Sequence of chain 1.A:
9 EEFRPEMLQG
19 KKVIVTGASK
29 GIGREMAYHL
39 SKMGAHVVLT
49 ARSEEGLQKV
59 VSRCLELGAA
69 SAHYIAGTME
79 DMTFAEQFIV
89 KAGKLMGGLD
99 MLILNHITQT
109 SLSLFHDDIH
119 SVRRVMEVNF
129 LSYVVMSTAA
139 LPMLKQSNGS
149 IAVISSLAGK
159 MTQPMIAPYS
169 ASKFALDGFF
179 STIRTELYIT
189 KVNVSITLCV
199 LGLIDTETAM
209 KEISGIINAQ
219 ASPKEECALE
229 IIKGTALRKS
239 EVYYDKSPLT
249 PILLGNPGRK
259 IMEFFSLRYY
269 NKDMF

Binding-site contacts:
Ligand atom N19 contacts residue TYR167 of chain 1.A at 3.8 Å.
Ligand atom C14 contacts residue LEU110 of chain 1.A at 3.5 Å (hydrophobic).
Ligand atom C11 contacts residue ILE164 of chain 1.A at 3.4 Å (hydrophobic).
Ligand atom C23 contacts residue SER154 of chain 1.A at 3.3 Å.
Ligand atom N6 contacts residue LEU201 of chain 1.A at 3.6 Å.
Ligand atom O21 contacts residue ALA156 of chain 1.A at 3.8 Å.
Ligand atom C23 contacts residue ALA156 of chain 1.A at 3.3 Å (hydrophobic).
Ligand atom O21 contacts residue LEU155 of chain 1.A at 3.7 Å.
Ligand atom N19 contacts residue NAP1 of chain 1.C at 3.2 Å.
Ligand atom C12 contacts residue ILE164 of chain 1.A at 3.5 Å (hydrophobic).
Ligand atom C13 contacts residue GLU210 of chain 1.A at 3.8 Å.
Ligand atom O21 contacts residue GLN161 of chain 1.A at 2.7 Å (h-bond).
Ligand atom CL1 contacts residue SER109 of chain 1.A at 3.4 Å.
Ligand atom C11 contacts residue TYR167 of chain 1.A at 3.6 Å (hydrophobic).
Ligand atom C22 contacts residue LEU201 of chain 1.A at 3.7 Å (hydrophobic).
Ligand atom C15 contacts residue GLN161 of chain 1.A at 3.8 Å.
Ligand atom C13 contacts residue THR108 of chain 1.A at 3.3 Å.
Ligand atom C4 contacts residue ILE215 of chain 1.A at 3.8 Å (hydrophobic).
Ligand atom C5 contacts residue LEU201 of chain 1.A at 3.7 Å (hydrophobic).
Ligand atom C14 contacts residue GLU210 of chain 1.A at 3.8 Å.
Ligand atom CL1 contacts residue LEU110 of chain 1.A at 3.9 Å.
Ligand atom C16 contacts residue ALA207 of chain 1.A at 3.5 Å (hydrophobic).
Ligand atom C12 contacts residue THR108 of chain 1.A at 3.7 Å.
Ligand atom CL1 contacts residue ILE164 of chain 1.A at 3.5 Å.
Ligand atom C17 contacts residue ILE211 of chain 1.A at 3.7 Å (hydrophobic).
Ligand atom C7 contacts residue LEU201 of chain 1.A at 3.9 Å (hydrophobic).
Ligand atom O21 contacts residue HJG1 of chain 1.I at 3.7 Å.
Ligand atom C10 contacts residue TYR167 of chain 1.A at 3.9 Å (hydrophobic).
Ligand atom C4 contacts residue LEU201 of chain 1.A at 3.9 Å (hydrophobic).
Ligand atom C3 contacts residue HJG1 of chain 1.I at 3.5 Å.
Ligand atom C22 contacts residue LEU155 of chain 1.A at 3.7 Å (hydrophobic).
Ligand atom C3 contacts residue GLN161 of chain 1.A at 3.0 Å.
Ligand atom N20 contacts residue NAP1 of chain 1.C at 3.3 Å.
Ligand atom C23 contacts residue LEU155 of chain 1.A at 3.4 Å (hydrophobic).
Ligand atom C23 contacts residue LEU199 of chain 1.A at 3.9 Å (hydrophobic).
Ligand atom CL1 contacts residue THR108 of chain 1.A at 3.4 Å.
Ligand atom C13 contacts residue LEU110 of chain 1.A at 3.5 Å (hydrophobic).
Ligand atom C17 contacts residue ALA207 of chain 1.A at 3.7 Å (hydrophobic).
Ligand atom C4 contacts residue GLN161 of chain 1.A at 3.9 Å.
Ligand atom C2 contacts residue GLN161 of chain 1.A at 3.7 Å.

A protein and the small-molecule ligand that binds it are described below.
Small molecule (SMILES): CC(C)(O)c1cccn2c(C3(c4ccc(Cl)cc4)CC3)nnc12